Sequence of chain 1.A:
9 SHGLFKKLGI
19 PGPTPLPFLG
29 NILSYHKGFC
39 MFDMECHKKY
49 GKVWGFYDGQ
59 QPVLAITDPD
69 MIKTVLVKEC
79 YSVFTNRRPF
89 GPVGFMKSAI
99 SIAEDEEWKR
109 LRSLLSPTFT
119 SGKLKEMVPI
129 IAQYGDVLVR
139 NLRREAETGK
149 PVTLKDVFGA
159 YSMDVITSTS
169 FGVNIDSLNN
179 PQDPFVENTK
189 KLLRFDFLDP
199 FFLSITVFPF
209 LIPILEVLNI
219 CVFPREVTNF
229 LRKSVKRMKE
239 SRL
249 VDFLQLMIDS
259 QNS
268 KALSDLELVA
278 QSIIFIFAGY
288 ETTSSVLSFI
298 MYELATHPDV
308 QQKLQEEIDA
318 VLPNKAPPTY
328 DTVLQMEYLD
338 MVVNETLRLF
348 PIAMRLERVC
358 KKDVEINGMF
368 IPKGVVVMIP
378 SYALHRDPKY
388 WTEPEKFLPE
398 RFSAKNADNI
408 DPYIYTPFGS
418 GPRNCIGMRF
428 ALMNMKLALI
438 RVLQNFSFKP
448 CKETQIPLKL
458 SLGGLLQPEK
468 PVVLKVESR

This protein binds this small molecule.
Small molecule (SMILES): O=C(CNC(=O)c1cccnc1)N[C@H](CS[C@H](Cc1ccccc1)C(=O)NCCCc1cccnc1)Cc1ccccc1

Binding-site contacts:
Ligand atom O38 contacts residue ARG86 of chain 1.A at 3.6 Å.
Ligand atom C34 contacts residue PHE88 of chain 1.A at 3.3 Å (hydrophobic).
Ligand atom S07 contacts residue PHE88 of chain 1.A at 3.8 Å.
Ligand atom O12 contacts residue ILE100 of chain 1.A at 3.7 Å.
Ligand atom C33 contacts residue HEM1 of chain 1.C at 3.2 Å.
Ligand atom N42 contacts residue ARG86 of chain 1.A at 3.7 Å.
Ligand atom C30 contacts residue ALA285 of chain 1.A at 3.7 Å (hydrophobic).
Ligand atom C13 contacts residue PHE88 of chain 1.A at 3.8 Å (hydrophobic).
Ligand atom C03 contacts residue SER99 of chain 1.A at 3.6 Å.
Ligand atom C11 contacts residue PHE88 of chain 1.A at 3.8 Å (hydrophobic).
Ligand atom C01 contacts residue ALA285 of chain 1.A at 3.7 Å (hydrophobic).
Ligand atom C32 contacts residue THR289 of chain 1.A at 3.5 Å.
Ligand atom C30 contacts residue HEM1 of chain 1.C at 2.9 Å.
Ligand atom C15 contacts residue LEU191 of chain 1.A at 3.8 Å (hydrophobic).
Ligand atom N42 contacts residue ASP56 of chain 1.A at 3.8 Å.
Ligand atom C19 contacts residue LEU191 of chain 1.A at 3.6 Å (hydrophobic).
Ligand atom C17 contacts residue ILE281 of chain 1.A at 3.7 Å (hydrophobic).
Ligand atom C23 contacts residue ARG85 of chain 1.A at 3.8 Å.
Ligand atom C15 contacts residue PHE284 of chain 1.A at 3.7 Å (hydrophobic).
Ligand atom C41 contacts residue PHE37 of chain 1.A at 3.4 Å (hydrophobic).
Ligand atom N42 contacts residue PHE37 of chain 1.A at 3.6 Å.
Ligand atom C36 contacts residue ARG86 of chain 1.A at 3.7 Å.
Ligand atom C40 contacts residue THR204 of chain 1.A at 3.7 Å.
Ligand atom C16 contacts residue PHE284 of chain 1.A at 3.5 Å (hydrophobic).
Ligand atom C05 contacts residue SER99 of chain 1.A at 3.6 Å.
Ligand atom C17 contacts residue PHE221 of chain 1.A at 3.6 Å (hydrophobic).
Ligand atom N29 contacts residue HEM1 of chain 1.C at 2.2 Å.
Ligand atom O12 contacts residue ILE281 of chain 1.A at 3.8 Å.
Ligand atom C43 contacts residue ARG86 of chain 1.A at 3.4 Å.
Ligand atom C18 contacts residue PHE221 of chain 1.A at 3.3 Å (hydrophobic).
Ligand atom C39 contacts residue PHE193 of chain 1.A at 3.5 Å (hydrophobic).
Ligand atom C41 contacts residue ASP56 of chain 1.A at 3.8 Å.
Ligand atom C18 contacts residue ILE281 of chain 1.A at 3.6 Å (hydrophobic).
Ligand atom C40 contacts residue PHE193 of chain 1.A at 3.9 Å (hydrophobic).
Ligand atom C33 contacts residue THR289 of chain 1.A at 3.7 Å.
Ligand atom C24 contacts residue HEM1 of chain 1.C at 3.8 Å.
Ligand atom C14 contacts residue PHE221 of chain 1.A at 3.8 Å (hydrophobic).
Ligand atom C28 contacts residue ALA285 of chain 1.A at 3.7 Å (hydrophobic).
Ligand atom C39 contacts residue THR204 of chain 1.A at 3.7 Å.
Ligand atom O12 contacts residue SER99 of chain 1.A at 2.5 Å (h-bond).